Binding-site contacts:
Ligand atom C5 contacts residue ASN149 of chain 1.B at 4.2 Å.
Ligand atom C1 contacts residue PHE145 of chain 1.B at 3.9 Å (hydrophobic).
Ligand atom CL5 contacts residue TYR243 of chain 1.B at 3.0 Å.
Ligand atom CL3 contacts residue ASN149 of chain 1.B at 3.4 Å.
Ligand atom C2 contacts residue PHE84 of chain 1.B at 3.7 Å (hydrophobic).
Ligand atom C5 contacts residue MET251 of chain 1.B at 3.7 Å (hydrophobic).
Ligand atom CL2 contacts residue ILE89 of chain 1.B at 4.3 Å.
Ligand atom CL4 contacts residue TYR243 of chain 1.B at 3.5 Å.
Ligand atom C1 contacts residue PHE84 of chain 1.B at 3.7 Å (hydrophobic).
Ligand atom C3 contacts residue PHE84 of chain 1.B at 4.0 Å (hydrophobic).
Ligand atom C6 contacts residue LYS109 of chain 1.B at 3.5 Å.
Ligand atom C6 contacts residue PHE145 of chain 1.B at 3.9 Å (hydrophobic).
Ligand atom O1 contacts residue LYS109 of chain 1.B at 2.9 Å (salt-bridge).
Ligand atom CL2 contacts residue PRO24 of chain 1.B at 3.9 Å.
Ligand atom C2 contacts residue HIS111 of chain 1.B at 4.1 Å.
Ligand atom C1 contacts residue LYS109 of chain 1.B at 3.5 Å.
Ligand atom C4 contacts residue MET251 of chain 1.B at 4.2 Å (hydrophobic).
Ligand atom C6 contacts residue PHE84 of chain 1.B at 4.0 Å (hydrophobic).
Ligand atom CL3 contacts residue LEU92 of chain 1.B at 4.0 Å.
Ligand atom C4 contacts residue PHE145 of chain 1.B at 4.1 Å (hydrophobic).
Ligand atom CL2 contacts residue LEU152 of chain 1.B at 3.9 Å.
Ligand atom C4 contacts residue ASN149 of chain 1.B at 3.6 Å.
Ligand atom CL4 contacts residue MET251 of chain 1.B at 3.0 Å.
Ligand atom CL1 contacts residue HIS111 of chain 1.B at 3.4 Å.
Ligand atom CL2 contacts residue TRP172 of chain 1.B at 4.2 Å.
Ligand atom O1 contacts residue HIS111 of chain 1.B at 2.8 Å (h-bond).
Ligand atom O1 contacts residue PHE84 of chain 1.B at 4.0 Å.
Ligand atom CL3 contacts residue MET251 of chain 1.B at 4.2 Å.
Ligand atom CL1 contacts residue PHE145 of chain 1.B at 4.1 Å.
Ligand atom CL1 contacts residue PHE84 of chain 1.B at 4.1 Å.
Ligand atom C2 contacts residue PHE145 of chain 1.B at 3.7 Å (hydrophobic).
Ligand atom C3 contacts residue ASN149 of chain 1.B at 3.8 Å.
Ligand atom C1 contacts residue HIS111 of chain 1.B at 3.8 Å.
Ligand atom C3 contacts residue PHE145 of chain 1.B at 4.0 Å (hydrophobic).
Ligand atom CL2 contacts residue ASN149 of chain 1.B at 3.9 Å.
Ligand atom C5 contacts residue PHE145 of chain 1.B at 4.0 Å (hydrophobic).
Ligand atom CL5 contacts residue PHE258 of chain 1.B at 4.1 Å.
Ligand atom CL1 contacts residue TRP172 of chain 1.B at 3.3 Å.
Ligand atom CL5 contacts residue LYS109 of chain 1.B at 2.9 Å.
Ligand atom CL3 contacts residue ILE89 of chain 1.B at 3.6 Å.

Sequence of chain 1.B:
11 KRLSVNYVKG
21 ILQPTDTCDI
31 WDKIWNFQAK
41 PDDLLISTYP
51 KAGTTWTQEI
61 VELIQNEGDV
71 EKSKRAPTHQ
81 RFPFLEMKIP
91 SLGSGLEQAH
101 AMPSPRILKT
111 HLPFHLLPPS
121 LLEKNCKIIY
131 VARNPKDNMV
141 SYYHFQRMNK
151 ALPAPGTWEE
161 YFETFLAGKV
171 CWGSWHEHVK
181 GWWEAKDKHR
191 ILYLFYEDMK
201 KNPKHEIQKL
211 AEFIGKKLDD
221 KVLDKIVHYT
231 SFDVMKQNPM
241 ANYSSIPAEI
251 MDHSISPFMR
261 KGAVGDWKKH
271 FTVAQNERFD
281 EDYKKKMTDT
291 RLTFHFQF

A protein and the small-molecule ligand that binds it are described below.
Small molecule (SMILES): Oc1c(Cl)c(Cl)c(Cl)c(Cl)c1Cl